The protein below binds the small molecule below.
Small molecule (SMILES): CC(=O)N[C@@H]1[C@@H](O)[C@H](O)[C@@H](CO)O[C@H]1O

Sequence of chain 1.C:
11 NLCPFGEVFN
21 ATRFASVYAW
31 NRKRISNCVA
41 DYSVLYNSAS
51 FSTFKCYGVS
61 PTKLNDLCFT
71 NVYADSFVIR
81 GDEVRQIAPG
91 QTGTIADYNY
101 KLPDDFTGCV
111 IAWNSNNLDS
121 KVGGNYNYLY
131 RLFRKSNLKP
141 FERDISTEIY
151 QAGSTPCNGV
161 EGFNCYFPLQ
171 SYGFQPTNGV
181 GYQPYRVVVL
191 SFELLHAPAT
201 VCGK

Binding-site contacts:
Ligand atom N2 contacts residue ASN20 of chain 1.C at 3.0 Å (h-bond).
Ligand atom C4 contacts residue ASN20 of chain 1.C at 4.2 Å.
Ligand atom C8 contacts residue GLY16 of chain 1.C at 3.4 Å.
Ligand atom O6 contacts residue ASN20 of chain 1.C at 3.8 Å.
Ligand atom C1 contacts residue ASN20 of chain 1.C at 1.4 Å.
Ligand atom C5 contacts residue ASN20 of chain 1.C at 3.6 Å.
Ligand atom C2 contacts residue ASN20 of chain 1.C at 2.5 Å.
Ligand atom C6 contacts residue ASN20 of chain 1.C at 4.5 Å.
Ligand atom C3 contacts residue ASN20 of chain 1.C at 3.8 Å.
Ligand atom C7 contacts residue GLY16 of chain 1.C at 3.9 Å.
Ligand atom C7 contacts residue ASN20 of chain 1.C at 4.1 Å.
Ligand atom C8 contacts residue PHE15 of chain 1.C at 4.5 Å (hydrophobic).
Ligand atom N2 contacts residue GLY16 of chain 1.C at 3.8 Å.
Ligand atom O5 contacts residue ASN20 of chain 1.C at 2.3 Å (h-bond).